A small-molecule ligand and the protein it binds are described below.
Small molecule (SMILES): CC(C)C[C@H](NC(=O)[C@H](CC1=NC=NC1)NC(=O)CNC(=O)[C@H](Cc1ccc(O)cc1)NC(=O)[C@@H](N)CO)C(=O)N[C@@H](CO)C(=O)N[C@@H](C)C(=O)N[C@H](C=O)CO

Binding-site contacts:
Ligand atom CB contacts residue SER502 of chain 1.D at 3.4 Å.
Ligand atom CD2 contacts residue HIS500 of chain 1.D at 3.3 Å.
Ligand atom C contacts residue SER502 of chain 1.D at 3.3 Å.
Ligand atom O contacts residue HIS500 of chain 1.D at 3.3 Å (h-bond).
Ligand atom CB contacts residue ASP499 of chain 1.D at 3.4 Å.
Ligand atom OG contacts residue ASN605 of chain 1.D at 3.2 Å (h-bond).
Ligand atom N contacts residue ASP499 of chain 1.D at 3.0 Å (salt-bridge).
Ligand atom CG contacts residue PHE495 of chain 1.D at 3.6 Å (hydrophobic).
Ligand atom CA contacts residue SER502 of chain 1.D at 3.0 Å.
Ligand atom CD2 contacts residue GLU641 of chain 1.D at 3.6 Å.
Ligand atom ND1 contacts residue PHE495 of chain 1.D at 3.5 Å.
Ligand atom N contacts residue ASP499 of chain 1.D at 3.4 Å (salt-bridge).
Ligand atom CB contacts residue TYR487 of chain 1.D at 3.5 Å (hydrophobic).
Ligand atom CA contacts residue ASP499 of chain 1.D at 3.6 Å.
Ligand atom O contacts residue VAL501 of chain 1.D at 3.3 Å.
Ligand atom CA contacts residue GLY608 of chain 1.D at 3.6 Å.
Ligand atom N contacts residue SER610 of chain 1.D at 3.5 Å (h-bond).
Ligand atom CA contacts residue SER610 of chain 1.D at 3.6 Å.
Ligand atom OG contacts residue GLU641 of chain 1.D at 3.1 Å (salt-bridge).
Ligand atom OG contacts residue HIS504 of chain 1.D at 3.5 Å.
Ligand atom N contacts residue SER502 of chain 1.D at 2.6 Å (h-bond).
Ligand atom N contacts residue GLY608 of chain 1.D at 3.2 Å (h-bond).
Ligand atom O contacts residue SER607 of chain 1.D at 3.0 Å (h-bond).
Ligand atom O contacts residue ASP499 of chain 1.D at 3.3 Å.
Ligand atom O contacts residue VAL609 of chain 1.D at 3.4 Å.
Ligand atom CD1 contacts residue VAL609 of chain 1.D at 3.4 Å (hydrophobic).
Ligand atom N contacts residue HIS500 of chain 1.D at 3.1 Å (h-bond).
Ligand atom NE2 contacts residue ASP499 of chain 1.D at 3.5 Å (salt-bridge).
Ligand atom CB contacts residue TRP503 of chain 1.D at 3.5 Å (hydrophobic).
Ligand atom NE2 contacts residue PHE495 of chain 1.D at 3.3 Å.
Ligand atom ND1 contacts residue TYR487 of chain 1.D at 3.3 Å (h-bond).
Ligand atom O contacts residue SER502 of chain 1.D at 2.9 Å (h-bond).
Ligand atom CA contacts residue HIS500 of chain 1.D at 3.1 Å.
Ligand atom CB contacts residue TYR487 of chain 1.D at 3.3 Å (hydrophobic).
Ligand atom CG contacts residue VAL609 of chain 1.D at 3.5 Å (hydrophobic).
Ligand atom O contacts residue SER610 of chain 1.D at 2.9 Å (h-bond).
Ligand atom N contacts residue SER502 of chain 1.D at 3.5 Å (h-bond).
Ligand atom CA contacts residue TYR487 of chain 1.D at 3.5 Å (hydrophobic).
Ligand atom CE1 contacts residue PHE495 of chain 1.D at 3.4 Å (hydrophobic).
Ligand atom CA contacts residue SER502 of chain 1.D at 3.3 Å.

Sequence of chain 1.D:
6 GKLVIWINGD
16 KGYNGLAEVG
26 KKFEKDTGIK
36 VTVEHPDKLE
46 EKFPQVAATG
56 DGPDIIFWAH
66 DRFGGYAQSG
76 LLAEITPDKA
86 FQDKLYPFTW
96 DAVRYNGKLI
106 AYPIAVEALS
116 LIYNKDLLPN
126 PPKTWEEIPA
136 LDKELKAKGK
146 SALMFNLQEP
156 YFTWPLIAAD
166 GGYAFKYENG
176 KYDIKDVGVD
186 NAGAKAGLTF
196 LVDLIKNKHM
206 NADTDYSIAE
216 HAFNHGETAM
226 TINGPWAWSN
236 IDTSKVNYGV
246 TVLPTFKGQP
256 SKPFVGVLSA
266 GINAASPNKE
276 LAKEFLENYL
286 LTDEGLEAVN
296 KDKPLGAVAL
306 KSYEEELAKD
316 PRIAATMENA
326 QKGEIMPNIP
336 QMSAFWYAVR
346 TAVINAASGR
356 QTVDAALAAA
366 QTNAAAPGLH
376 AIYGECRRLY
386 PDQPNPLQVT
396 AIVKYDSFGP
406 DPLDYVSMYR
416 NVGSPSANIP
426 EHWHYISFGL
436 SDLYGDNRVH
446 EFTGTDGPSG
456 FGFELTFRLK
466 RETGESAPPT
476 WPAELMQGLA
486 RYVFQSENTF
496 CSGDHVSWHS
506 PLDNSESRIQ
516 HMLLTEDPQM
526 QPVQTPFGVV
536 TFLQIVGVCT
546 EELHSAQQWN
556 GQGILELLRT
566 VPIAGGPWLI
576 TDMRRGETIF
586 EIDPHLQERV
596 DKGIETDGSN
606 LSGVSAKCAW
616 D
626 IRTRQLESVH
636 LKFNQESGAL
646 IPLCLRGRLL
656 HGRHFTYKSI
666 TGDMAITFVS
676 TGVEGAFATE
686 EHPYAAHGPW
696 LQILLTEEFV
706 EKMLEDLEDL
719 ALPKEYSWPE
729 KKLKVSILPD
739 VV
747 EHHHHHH